Binding-site contacts:
Ligand atom C5 contacts residue ASN264 of chain 1.I at 3.6 Å.
Ligand atom C1 contacts residue ASN264 of chain 1.I at 1.4 Å.
Ligand atom C7 contacts residue ASN264 of chain 1.I at 4.1 Å.
Ligand atom C7 contacts residue VAL403 of chain 1.I at 4.5 Å (hydrophobic).
Ligand atom C3 contacts residue ASN264 of chain 1.I at 3.8 Å.
Ligand atom O6 contacts residue ILE285 of chain 1.I at 4.1 Å.
Ligand atom C4 contacts residue ASN264 of chain 1.I at 4.2 Å.
Ligand atom N2 contacts residue VAL403 of chain 1.I at 4.4 Å.
Ligand atom C8 contacts residue VAL403 of chain 1.I at 3.7 Å (hydrophobic).
Ligand atom C2 contacts residue ASN264 of chain 1.I at 2.5 Å.
Ligand atom O5 contacts residue ASN264 of chain 1.I at 2.3 Å (h-bond).
Ligand atom N2 contacts residue ASN264 of chain 1.I at 2.9 Å (h-bond).
Ligand atom C6 contacts residue ILE285 of chain 1.I at 3.6 Å (hydrophobic).
Ligand atom O5 contacts residue ILE285 of chain 1.I at 4.0 Å.
Ligand atom C5 contacts residue ILE285 of chain 1.I at 4.4 Å (hydrophobic).

The small molecule below binds the protein below.
Small molecule (SMILES): CC(=O)N[C@H]1[C@H](O[C@H]2[C@H](O)[C@@H](NC(C)=O)CO[C@@H]2CO)O[C@H](CO)[C@@H](O)[C@@H]1O

Sequence of chain 1.I:
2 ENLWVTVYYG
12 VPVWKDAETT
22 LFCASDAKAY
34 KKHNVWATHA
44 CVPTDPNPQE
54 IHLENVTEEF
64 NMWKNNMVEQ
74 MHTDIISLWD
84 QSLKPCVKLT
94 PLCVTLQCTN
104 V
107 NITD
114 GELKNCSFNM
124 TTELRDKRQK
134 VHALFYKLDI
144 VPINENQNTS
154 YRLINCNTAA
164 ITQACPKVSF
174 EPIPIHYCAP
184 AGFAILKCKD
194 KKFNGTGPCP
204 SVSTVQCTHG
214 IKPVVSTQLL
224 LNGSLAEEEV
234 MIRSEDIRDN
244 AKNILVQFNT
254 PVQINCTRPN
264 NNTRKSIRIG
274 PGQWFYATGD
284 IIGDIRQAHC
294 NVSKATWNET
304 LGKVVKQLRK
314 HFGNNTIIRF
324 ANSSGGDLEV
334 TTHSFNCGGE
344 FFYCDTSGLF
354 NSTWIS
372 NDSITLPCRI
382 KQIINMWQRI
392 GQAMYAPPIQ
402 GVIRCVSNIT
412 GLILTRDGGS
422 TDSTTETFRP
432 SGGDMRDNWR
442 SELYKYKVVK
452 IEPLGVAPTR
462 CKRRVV